Binding-site contacts:
Ligand atom C8 contacts residue ASP60 of chain 2.A at 3.8 Å.
Ligand atom C1 contacts residue DMS1 of chain 2.E at 2.9 Å.
Ligand atom N7 contacts residue ASP60 of chain 2.A at 2.8 Å (salt-bridge).
Ligand atom N5 contacts residue GLN61 of chain 2.A at 3.1 Å (h-bond).
Ligand atom C6 contacts residue ASP60 of chain 2.A at 3.0 Å.
Ligand atom C1 contacts residue ILE62 of chain 2.A at 4.4 Å (hydrophobic).
Ligand atom C4 contacts residue GLN61 of chain 2.A at 3.4 Å.
Ligand atom C2 contacts residue PRO39 of chain 2.A at 3.7 Å (hydrophobic).
Ligand atom C6 contacts residue GLN61 of chain 2.A at 4.2 Å.
Ligand atom C9 contacts residue ILE62 of chain 2.A at 3.5 Å (hydrophobic).
Ligand atom C4 contacts residue ILE62 of chain 2.A at 4.5 Å (hydrophobic).
Ligand atom C3 contacts residue ILE62 of chain 2.A at 4.3 Å (hydrophobic).
Ligand atom C4 contacts residue DMS1 of chain 2.E at 4.4 Å.
Ligand atom C8 contacts residue PRO39 of chain 2.A at 3.0 Å (hydrophobic).
Ligand atom C9 contacts residue PRO39 of chain 2.A at 2.7 Å (hydrophobic).
Ligand atom C9 contacts residue DMS1 of chain 2.E at 4.3 Å.
Ligand atom C2 contacts residue DMS1 of chain 2.E at 3.3 Å.
Ligand atom C3 contacts residue DMS1 of chain 2.E at 3.3 Å.
Ligand atom C8 contacts residue ILE62 of chain 2.A at 3.7 Å (hydrophobic).
Ligand atom C2 contacts residue ILE62 of chain 2.A at 3.8 Å (hydrophobic).
Ligand atom C1 contacts residue PRO39 of chain 2.A at 2.9 Å (hydrophobic).
Ligand atom C6 contacts residue PRO39 of chain 2.A at 4.3 Å (hydrophobic).
Ligand atom C6 contacts residue ILE62 of chain 2.A at 4.2 Å (hydrophobic).
Ligand atom C3 contacts residue ASP60 of chain 2.A at 4.4 Å.
Ligand atom N5 contacts residue ASP60 of chain 2.A at 3.6 Å.
Ligand atom C3 contacts residue GLN61 of chain 2.A at 3.5 Å.
Ligand atom C2 contacts residue GLN61 of chain 2.A at 4.4 Å.
Ligand atom N7 contacts residue GLN61 of chain 2.A at 3.8 Å.
Ligand atom C4 contacts residue ASP60 of chain 2.A at 3.4 Å.

The small molecule below binds the protein below.
Small molecule (SMILES): Cc1ccc(N)c(N)c1

Sequence of chain 2.A:
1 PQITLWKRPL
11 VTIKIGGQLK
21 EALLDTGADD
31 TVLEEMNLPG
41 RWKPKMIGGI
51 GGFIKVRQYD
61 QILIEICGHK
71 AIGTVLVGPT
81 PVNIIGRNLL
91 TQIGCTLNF